Binding-site contacts:
Ligand atom C4 contacts residue ASN393 of chain 1.A at 4.2 Å.
Ligand atom C7 contacts residue ASN393 of chain 1.A at 3.2 Å.
Ligand atom C5 contacts residue ASN393 of chain 1.A at 3.7 Å.
Ligand atom N2 contacts residue ASN393 of chain 1.A at 2.9 Å (h-bond).
Ligand atom O7 contacts residue ASN393 of chain 1.A at 3.1 Å (h-bond).
Ligand atom C8 contacts residue ASN393 of chain 1.A at 4.0 Å.
Ligand atom C1 contacts residue ASN393 of chain 1.A at 1.4 Å.
Ligand atom C7 contacts residue ILE358 of chain 1.A at 4.2 Å (hydrophobic).
Ligand atom C3 contacts residue ASN393 of chain 1.A at 3.8 Å.
Ligand atom C7 contacts residue THR395 of chain 1.A at 4.2 Å.
Ligand atom C7 contacts residue ILE359 of chain 1.A at 4.5 Å (hydrophobic).
Ligand atom O7 contacts residue ILE358 of chain 1.A at 4.0 Å.
Ligand atom C8 contacts residue ILE358 of chain 1.A at 3.7 Å (hydrophobic).
Ligand atom O5 contacts residue ASN393 of chain 1.A at 2.3 Å (h-bond).
Ligand atom O7 contacts residue ILE359 of chain 1.A at 3.5 Å.
Ligand atom C8 contacts residue THR395 of chain 1.A at 3.0 Å.
Ligand atom C2 contacts residue ASN393 of chain 1.A at 2.5 Å.

Sequence of chain 1.A:
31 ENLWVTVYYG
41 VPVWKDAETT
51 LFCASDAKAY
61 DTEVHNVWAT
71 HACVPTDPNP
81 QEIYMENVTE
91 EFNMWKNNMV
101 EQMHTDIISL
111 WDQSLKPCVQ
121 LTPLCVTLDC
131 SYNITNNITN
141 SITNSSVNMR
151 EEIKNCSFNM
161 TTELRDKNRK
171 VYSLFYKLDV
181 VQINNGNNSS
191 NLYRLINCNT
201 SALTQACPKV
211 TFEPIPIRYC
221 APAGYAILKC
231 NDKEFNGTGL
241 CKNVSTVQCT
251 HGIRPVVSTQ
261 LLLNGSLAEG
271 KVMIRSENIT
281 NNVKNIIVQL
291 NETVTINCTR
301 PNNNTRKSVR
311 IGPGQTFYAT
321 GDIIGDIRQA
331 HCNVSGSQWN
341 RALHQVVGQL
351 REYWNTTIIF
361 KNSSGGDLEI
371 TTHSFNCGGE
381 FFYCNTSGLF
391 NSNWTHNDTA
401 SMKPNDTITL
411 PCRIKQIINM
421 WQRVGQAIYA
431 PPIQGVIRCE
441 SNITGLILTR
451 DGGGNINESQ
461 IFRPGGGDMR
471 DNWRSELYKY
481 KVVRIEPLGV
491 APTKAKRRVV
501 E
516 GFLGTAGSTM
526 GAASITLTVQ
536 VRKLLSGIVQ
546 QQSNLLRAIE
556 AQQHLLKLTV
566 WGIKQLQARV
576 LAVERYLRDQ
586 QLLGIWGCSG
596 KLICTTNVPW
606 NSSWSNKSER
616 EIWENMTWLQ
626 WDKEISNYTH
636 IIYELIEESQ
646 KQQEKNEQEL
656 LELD

A protein and the small-molecule ligand that binds it are described below.
Small molecule (SMILES): CC(=O)N[C@@H]1[C@@H](O)[C@H](O)[C@@H](CO)O[C@H]1O